Binding-site contacts:
Ligand atom C2 contacts residue ASN266 of chain 3.C at 2.4 Å.
Ligand atom O4 contacts residue GLN264 of chain 3.C at 4.3 Å.
Ligand atom C8 contacts residue SER304 of chain 3.C at 3.2 Å.
Ligand atom C5 contacts residue GLN264 of chain 3.C at 4.2 Å.
Ligand atom C8 contacts residue ASN302 of chain 3.C at 3.4 Å.
Ligand atom C1 contacts residue ASN266 of chain 3.C at 1.4 Å.
Ligand atom O6 contacts residue ARG413 of chain 3.C at 4.2 Å.
Ligand atom C8 contacts residue GLN264 of chain 3.C at 4.3 Å.
Ligand atom C1 contacts residue GLN264 of chain 3.C at 4.4 Å.
Ligand atom C4 contacts residue ASN266 of chain 3.C at 4.2 Å.
Ligand atom O7 contacts residue ASN302 of chain 3.C at 3.3 Å (h-bond).
Ligand atom O5 contacts residue ASN266 of chain 3.C at 2.4 Å (h-bond).
Ligand atom C8 contacts residue VAL303 of chain 3.C at 3.3 Å (hydrophobic).
Ligand atom C3 contacts residue GLN264 of chain 3.C at 4.2 Å.
Ligand atom C7 contacts residue ASN266 of chain 3.C at 3.3 Å.
Ligand atom C7 contacts residue GLN264 of chain 3.C at 4.3 Å.
Ligand atom N2 contacts residue GLN264 of chain 3.C at 4.4 Å.
Ligand atom O7 contacts residue GLN264 of chain 3.C at 4.2 Å.
Ligand atom N2 contacts residue ASN266 of chain 3.C at 2.8 Å (h-bond).
Ligand atom O7 contacts residue ASN266 of chain 3.C at 3.4 Å (h-bond).
Ligand atom C8 contacts residue ASN266 of chain 3.C at 4.4 Å.
Ligand atom C7 contacts residue ASN302 of chain 3.C at 3.6 Å.
Ligand atom C3 contacts residue ASN266 of chain 3.C at 3.8 Å.
Ligand atom C5 contacts residue ASN266 of chain 3.C at 3.6 Å.

Sequence of chain 3.C:
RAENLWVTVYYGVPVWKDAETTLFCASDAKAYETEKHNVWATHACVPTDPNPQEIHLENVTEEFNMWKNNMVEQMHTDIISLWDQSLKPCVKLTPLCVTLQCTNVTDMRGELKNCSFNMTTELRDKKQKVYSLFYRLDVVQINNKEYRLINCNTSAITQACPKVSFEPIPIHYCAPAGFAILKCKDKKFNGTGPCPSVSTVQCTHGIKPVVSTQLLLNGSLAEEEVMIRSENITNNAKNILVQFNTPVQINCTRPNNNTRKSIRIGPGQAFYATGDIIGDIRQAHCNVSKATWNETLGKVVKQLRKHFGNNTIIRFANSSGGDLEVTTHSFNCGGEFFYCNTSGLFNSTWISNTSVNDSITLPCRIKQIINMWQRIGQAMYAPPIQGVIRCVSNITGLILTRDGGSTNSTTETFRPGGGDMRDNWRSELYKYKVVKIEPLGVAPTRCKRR

This protein binds this small molecule.
Small molecule (SMILES): CC(=O)N[C@H]1[C@H](O[C@H]2[C@H](O)[C@@H](NC(C)=O)CO[C@@H]2CO)O[C@H](CO)[C@@H](O[C@@H]2O[C@H](CO)[C@@H](O)[C@H](O[C@H]3O[C@H](CO)[C@@H](O)[C@H](O)[C@@H]3O[C@H]3O[C@H](CO)[C@@H](O)[C@H](O)[C@@H]3O)[C@@H]2O)[C@@H]1O